Binding-site contacts:
Ligand atom C6 contacts residue TYR156 of chain 1.F at 3.3 Å (hydrophobic).
Ligand atom C11 contacts residue WC81 of chain 1.LA at 3.2 Å.
Ligand atom O8 contacts residue HIS176 of chain 1.F at 2.9 Å (h-bond).
Ligand atom N1 contacts residue GLN170 of chain 1.F at 3.1 Å (h-bond).
Ligand atom C17 contacts residue GLY137 of chain 1.F at 3.3 Å.
Ligand atom O4 contacts residue TYR156 of chain 1.F at 3.5 Å (h-bond).
Ligand atom O3 contacts residue ARG158 of chain 1.F at 2.8 Å (salt-bridge).
Ligand atom C9 contacts residue TYR156 of chain 1.F at 3.5 Å (hydrophobic).
Ligand atom C15 contacts residue LEU317 of chain 1.F at 3.3 Å (hydrophobic).
Ligand atom O5 contacts residue ALA207 of chain 1.F at 2.8 Å (h-bond).
Ligand atom O6 contacts residue TYR156 of chain 1.F at 3.3 Å (h-bond).
Ligand atom O7 contacts residue ALA209 of chain 1.F at 3.0 Å (h-bond).
Ligand atom O8 contacts residue FE1 of chain 1.MA at 3.2 Å.
Ligand atom C10 contacts residue TYR156 of chain 1.F at 3.4 Å (hydrophobic).
Ligand atom N2 contacts residue TYR156 of chain 1.F at 3.2 Å (h-bond).
Ligand atom P1 contacts residue FE1 of chain 1.MA at 3.1 Å.
Ligand atom C1 contacts residue TYR156 of chain 1.F at 3.4 Å (hydrophobic).
Ligand atom C20 contacts residue ALA209 of chain 1.F at 3.4 Å (hydrophobic).
Ligand atom C4 contacts residue TYR156 of chain 1.F at 3.3 Å (hydrophobic).
Ligand atom O9 contacts residue HIS176 of chain 1.F at 3.2 Å (h-bond).
Ligand atom C4 contacts residue WC81 of chain 1.LA at 3.3 Å.
Ligand atom C9 contacts residue ASP324 of chain 1.F at 3.2 Å.
Ligand atom O3 contacts residue GLN170 of chain 1.F at 3.3 Å.
Ligand atom O10 contacts residue TYR213 of chain 1.F at 2.9 Å (h-bond).
Ligand atom N4 contacts residue WC81 of chain 1.LA at 3.2 Å.
Ligand atom O1 contacts residue SER172 of chain 1.F at 2.6 Å (h-bond).
Ligand atom O10 contacts residue GLY210 of chain 1.F at 3.3 Å.
Ligand atom C2 contacts residue WC81 of chain 1.LA at 3.4 Å.
Ligand atom O5 contacts residue K1 of chain 1.OA at 3.5 Å.
Ligand atom O9 contacts residue HIS153 of chain 1.F at 3.1 Å (h-bond).
Ligand atom O5 contacts residue ALA209 of chain 1.F at 2.6 Å (h-bond).
Ligand atom C14 contacts residue ASP324 of chain 1.F at 3.1 Å.
Ligand atom O8 contacts residue TYR213 of chain 1.F at 3.4 Å (h-bond).
Ligand atom C1 contacts residue SER172 of chain 1.F at 3.2 Å.
Ligand atom O9 contacts residue GLU222 of chain 1.F at 3.3 Å (salt-bridge).
Ligand atom O4 contacts residue ALA207 of chain 1.F at 2.9 Å (h-bond).
Ligand atom O9 contacts residue FE1 of chain 1.MA at 1.9 Å.
Ligand atom C18 contacts residue WC81 of chain 1.LA at 3.5 Å.
Ligand atom O9 contacts residue K1 of chain 1.OA at 2.8 Å.
Ligand atom C12 contacts residue WC81 of chain 1.LA at 3.5 Å.

This protein binds this small molecule.
Small molecule (SMILES): Cc1cc2c3c(c1C)C(C)(C)C[C@@H](O)N3c1c(nc(O)[nH]c1=O)N2C[C@H](O)[C@H](O)[C@H](O)COP(=O)(O)O

Sequence of chain 1.F:
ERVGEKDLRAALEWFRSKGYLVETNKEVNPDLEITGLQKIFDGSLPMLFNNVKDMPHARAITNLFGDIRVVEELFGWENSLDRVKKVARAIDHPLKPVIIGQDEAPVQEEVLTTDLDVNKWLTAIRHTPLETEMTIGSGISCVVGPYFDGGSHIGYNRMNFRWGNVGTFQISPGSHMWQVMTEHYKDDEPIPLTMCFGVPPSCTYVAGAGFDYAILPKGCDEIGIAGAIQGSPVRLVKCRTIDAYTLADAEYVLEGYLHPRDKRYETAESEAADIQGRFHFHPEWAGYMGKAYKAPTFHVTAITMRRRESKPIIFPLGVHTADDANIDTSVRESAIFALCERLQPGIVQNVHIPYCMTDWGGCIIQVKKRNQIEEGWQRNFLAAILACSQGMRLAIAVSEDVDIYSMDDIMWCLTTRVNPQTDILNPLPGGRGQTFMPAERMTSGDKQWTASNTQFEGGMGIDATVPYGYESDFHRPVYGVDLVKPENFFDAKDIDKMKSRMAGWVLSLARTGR